The small molecule below binds the protein below.
Small molecule (SMILES): CC(=O)N[C@@H]1[C@@H](O[C@@H]2O[C@@H](C)[C@@H](O)[C@@H](O)[C@@H]2O)[C@H](O[C@@H]2O[C@H](CO)[C@H](O)[C@H](O[C@]3(C(=O)O)C[C@H](O)[C@@H](NC(C)=O)[C@H]([C@H](O)[C@H](O)CO)O3)[C@H]2O)[C@@H](CO)O[C@@H]1O

Binding-site contacts:
Ligand atom O2 contacts residue GLN274 of chain 1.B at 3.0 Å (h-bond).
Ligand atom O1A contacts residue ARG277 of chain 1.B at 3.6 Å (salt-bridge).
Ligand atom C1 contacts residue ASN276 of chain 1.B at 3.7 Å.
Ligand atom O9 contacts residue ASP280 of chain 1.B at 2.7 Å (salt-bridge).
Ligand atom O6 contacts residue GLN274 of chain 1.B at 2.9 Å (h-bond).
Ligand atom O3 contacts residue GLN274 of chain 1.B at 3.1 Å (h-bond).
Ligand atom O3 contacts residue GLU268 of chain 1.B at 2.6 Å (salt-bridge).
Ligand atom C6 contacts residue GLU268 of chain 1.B at 3.2 Å.
Ligand atom C7 contacts residue TYR265 of chain 1.B at 3.7 Å (hydrophobic).
Ligand atom O7 contacts residue GLN274 of chain 1.B at 3.4 Å.
Ligand atom O1B contacts residue THR266 of chain 1.B at 2.8 Å (h-bond).
Ligand atom O1A contacts residue THR266 of chain 1.B at 2.7 Å (h-bond).
Ligand atom O1A contacts residue TYR265 of chain 1.B at 3.4 Å.
Ligand atom C6 contacts residue LYS264 of chain 1.B at 3.5 Å.
Ligand atom O5 contacts residue GLN274 of chain 1.B at 3.7 Å.
Ligand atom O8 contacts residue ARG277 of chain 1.B at 2.8 Å (salt-bridge).
Ligand atom O9 contacts residue ARG277 of chain 1.B at 2.9 Å (salt-bridge).
Ligand atom C1 contacts residue THR266 of chain 1.B at 3.5 Å.
Ligand atom C4 contacts residue LYS264 of chain 1.B at 3.4 Å.
Ligand atom O6 contacts residue ARG277 of chain 1.B at 3.5 Å (salt-bridge).
Ligand atom O1B contacts residue LYS264 of chain 1.B at 3.0 Å (salt-bridge).
Ligand atom C5 contacts residue LYS264 of chain 1.B at 3.4 Å.
Ligand atom C3 contacts residue LYS271 of chain 1.B at 3.8 Å.
Ligand atom O3 contacts residue LYS271 of chain 1.B at 2.9 Å (salt-bridge).
Ligand atom C11 contacts residue TYR265 of chain 1.B at 3.5 Å (hydrophobic).
Ligand atom C10 contacts residue LYS264 of chain 1.B at 3.8 Å.
Ligand atom C5 contacts residue ARG277 of chain 1.B at 3.7 Å.
Ligand atom O9 contacts residue LEU229 of chain 1.B at 3.5 Å.
Ligand atom C2 contacts residue GLN274 of chain 1.B at 3.8 Å.
Ligand atom O6 contacts residue ASN276 of chain 1.B at 3.8 Å.
Ligand atom O6 contacts residue GLU268 of chain 1.B at 2.7 Å (salt-bridge).
Ligand atom C2 contacts residue LYS271 of chain 1.B at 3.8 Å.
Ligand atom C3 contacts residue GLN274 of chain 1.B at 3.7 Å.
Ligand atom C3 contacts residue GLU268 of chain 1.B at 3.3 Å.
Ligand atom O5 contacts residue ASN276 of chain 1.B at 3.0 Å (h-bond).
Ligand atom C9 contacts residue ASP280 of chain 1.B at 3.4 Å.
Ligand atom N5 contacts residue LYS264 of chain 1.B at 2.8 Å (salt-bridge).
Ligand atom O8 contacts residue TYR265 of chain 1.B at 3.5 Å.
Ligand atom C6 contacts residue ARG277 of chain 1.B at 3.9 Å.
Ligand atom O2 contacts residue LYS271 of chain 1.B at 3.1 Å (salt-bridge).

Sequence of chain 1.B:
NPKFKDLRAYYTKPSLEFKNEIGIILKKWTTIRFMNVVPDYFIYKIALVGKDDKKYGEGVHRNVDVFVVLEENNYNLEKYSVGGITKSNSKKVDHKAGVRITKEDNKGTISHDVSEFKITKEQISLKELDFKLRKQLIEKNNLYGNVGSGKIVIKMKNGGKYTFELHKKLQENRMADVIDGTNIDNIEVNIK